Sequence of chain 3.B:
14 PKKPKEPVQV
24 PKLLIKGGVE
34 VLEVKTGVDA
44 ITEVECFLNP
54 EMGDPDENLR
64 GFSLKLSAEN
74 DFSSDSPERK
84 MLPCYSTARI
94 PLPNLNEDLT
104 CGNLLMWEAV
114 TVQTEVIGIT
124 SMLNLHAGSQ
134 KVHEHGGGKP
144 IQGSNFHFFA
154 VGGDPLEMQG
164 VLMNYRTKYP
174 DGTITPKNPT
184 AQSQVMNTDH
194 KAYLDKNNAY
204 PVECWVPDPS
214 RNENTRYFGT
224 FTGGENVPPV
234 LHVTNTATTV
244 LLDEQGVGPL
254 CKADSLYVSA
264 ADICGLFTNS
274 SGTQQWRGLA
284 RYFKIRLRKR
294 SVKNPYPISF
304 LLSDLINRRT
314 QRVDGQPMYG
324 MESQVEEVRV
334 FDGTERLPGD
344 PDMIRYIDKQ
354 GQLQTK

Sequence of chain 3.A:
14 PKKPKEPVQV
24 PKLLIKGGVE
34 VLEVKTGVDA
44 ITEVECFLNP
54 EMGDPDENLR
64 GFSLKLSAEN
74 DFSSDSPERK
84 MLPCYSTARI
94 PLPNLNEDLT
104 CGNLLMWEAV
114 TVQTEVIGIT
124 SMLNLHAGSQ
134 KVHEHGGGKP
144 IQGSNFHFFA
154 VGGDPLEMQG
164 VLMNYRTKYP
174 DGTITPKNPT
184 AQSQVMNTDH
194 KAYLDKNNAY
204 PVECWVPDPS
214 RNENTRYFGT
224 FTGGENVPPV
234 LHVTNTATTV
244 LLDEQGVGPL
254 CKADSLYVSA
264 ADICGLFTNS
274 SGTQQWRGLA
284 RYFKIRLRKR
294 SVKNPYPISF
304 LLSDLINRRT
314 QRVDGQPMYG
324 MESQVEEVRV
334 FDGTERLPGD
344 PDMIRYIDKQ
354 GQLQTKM

A small-molecule ligand and the protein it binds are described below.
Small molecule (SMILES): CC(=O)N[C@H]1[C@H]([C@H](O)[C@H](O)CO)O[C@@](O[C@H](CO)[C@@H](O)[C@@H]2O[C@@H](C(=O)O)C[C@H](O)[C@H]2NC(C)=O)(C(=O)O)C[C@@H]1O

Sequence of chain 3.E:
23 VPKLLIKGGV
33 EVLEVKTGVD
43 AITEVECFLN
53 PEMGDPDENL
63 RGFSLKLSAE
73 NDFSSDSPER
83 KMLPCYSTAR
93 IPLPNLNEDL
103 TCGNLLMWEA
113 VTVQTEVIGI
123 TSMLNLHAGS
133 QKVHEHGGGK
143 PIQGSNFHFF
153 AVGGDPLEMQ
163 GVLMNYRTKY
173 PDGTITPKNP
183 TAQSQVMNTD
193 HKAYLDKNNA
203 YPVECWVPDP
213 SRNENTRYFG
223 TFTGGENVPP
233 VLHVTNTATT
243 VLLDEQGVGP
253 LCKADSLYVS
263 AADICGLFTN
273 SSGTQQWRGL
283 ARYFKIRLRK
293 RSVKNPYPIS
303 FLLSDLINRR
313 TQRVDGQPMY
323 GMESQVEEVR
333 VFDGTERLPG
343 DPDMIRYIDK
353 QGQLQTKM

Binding-site contacts:
Ligand atom O8 contacts residue GLN278 of chain 3.A at 3.5 Å (h-bond).
Ligand atom O1B contacts residue SER274 of chain 3.A at 3.9 Å.
Ligand atom C4 contacts residue ASN272 of chain 3.A at 4.0 Å.
Ligand atom C5 contacts residue ASN272 of chain 3.A at 3.9 Å.
Ligand atom O10 contacts residue PHE75 of chain 3.B at 3.5 Å.
Ligand atom O1A contacts residue THR276 of chain 3.A at 3.4 Å (h-bond).
Ligand atom C7 contacts residue GLN278 of chain 3.A at 3.8 Å.
Ligand atom N5 contacts residue ASN272 of chain 3.A at 3.1 Å (h-bond).
Ligand atom O8 contacts residue ASN272 of chain 3.A at 3.5 Å (h-bond).
Ligand atom C11 contacts residue GLN278 of chain 3.A at 3.4 Å.
Ligand atom C8 contacts residue GLN278 of chain 3.A at 3.7 Å.
Ligand atom C9 contacts residue LEU67 of chain 3.A at 3.9 Å (hydrophobic).
Ligand atom C6 contacts residue ASN272 of chain 3.A at 3.5 Å.
Ligand atom C11 contacts residue PHE270 of chain 3.A at 3.8 Å (hydrophobic).
Ligand atom C1 contacts residue SER274 of chain 3.A at 3.4 Å.
Ligand atom O9 contacts residue LEU67 of chain 3.A at 3.2 Å.
Ligand atom O1A contacts residue LYS68 of chain 3.A at 3.2 Å (salt-bridge).
Ligand atom C9 contacts residue GLN278 of chain 3.A at 3.2 Å.
Ligand atom O9 contacts residue LYS68 of chain 3.A at 2.8 Å (salt-bridge).
Ligand atom O8 contacts residue THR276 of chain 3.A at 3.2 Å.
Ligand atom C10 contacts residue PHE75 of chain 3.B at 3.9 Å (hydrophobic).
Ligand atom C1 contacts residue THR276 of chain 3.A at 3.5 Å.
Ligand atom O1B contacts residue THR276 of chain 3.A at 2.8 Å (h-bond).
Ligand atom C11 contacts residue PHE65 of chain 3.A at 3.7 Å (hydrophobic).
Ligand atom C11 contacts residue PHE75 of chain 3.B at 3.5 Å (hydrophobic).
Ligand atom C11 contacts residue THR276 of chain 3.A at 3.7 Å.
Ligand atom O10 contacts residue LEU62 of chain 3.A at 3.6 Å.
Ligand atom C11 contacts residue HIS138 of chain 3.E at 3.4 Å.
Ligand atom O1B contacts residue ASN272 of chain 3.A at 3.7 Å.
Ligand atom C1 contacts residue LYS68 of chain 3.A at 3.8 Å.
Ligand atom C11 contacts residue ASN272 of chain 3.A at 3.4 Å.
Ligand atom C10 contacts residue ASN272 of chain 3.A at 3.7 Å.
Ligand atom C10 contacts residue LEU62 of chain 3.A at 3.9 Å (hydrophobic).
Ligand atom C9 contacts residue LYS68 of chain 3.A at 3.8 Å.
Ligand atom C10 contacts residue GLN278 of chain 3.A at 4.0 Å.
Ligand atom O1B contacts residue LYS68 of chain 3.A at 3.7 Å.
Ligand atom N5 contacts residue GLN278 of chain 3.A at 3.7 Å.
Ligand atom C11 contacts residue LEU62 of chain 3.A at 4.0 Å (hydrophobic).
Ligand atom O8 contacts residue LYS68 of chain 3.A at 3.9 Å.
Ligand atom O1A contacts residue SER274 of chain 3.A at 2.3 Å (h-bond).